Binding-site contacts:
Ligand atom O2B contacts residue VAL464 of chain 1.F at 3.5 Å (h-bond).
Ligand atom O3G contacts residue ARG542 of chain 1.B at 3.0 Å (salt-bridge).
Ligand atom PB contacts residue MG1 of chain 1.HA at 3.4 Å.
Ligand atom N1 contacts residue LEU612 of chain 1.F at 3.2 Å.
Ligand atom N7 contacts residue ALA465 of chain 1.F at 3.3 Å.
Ligand atom C8 contacts residue ALA465 of chain 1.F at 3.5 Å (hydrophobic).
Ligand atom C8 contacts residue ALA699 of chain 1.B at 3.4 Å (hydrophobic).
Ligand atom N6 contacts residue TYR423 of chain 1.F at 3.1 Å (h-bond).
Ligand atom PB contacts residue VAL464 of chain 1.F at 3.2 Å.
Ligand atom O1A contacts residue SER467 of chain 1.F at 3.4 Å (h-bond).
Ligand atom N1 contacts residue TYR423 of chain 1.F at 3.2 Å (h-bond).
Ligand atom N6 contacts residue ILE422 of chain 1.F at 3.5 Å.
Ligand atom O1A contacts residue ALA465 of chain 1.F at 3.2 Å.
Ligand atom O2B contacts residue SER467 of chain 1.F at 3.3 Å (h-bond).
Ligand atom S1G contacts residue ASN568 of chain 1.F at 3.0 Å (h-bond).
Ligand atom O3G contacts residue MG1 of chain 1.HA at 3.2 Å.
Ligand atom O2A contacts residue ARG700 of chain 1.B at 3.0 Å (salt-bridge).
Ligand atom O1B contacts residue PRO462 of chain 1.F at 3.4 Å.
Ligand atom O1B contacts residue ASP461 of chain 1.F at 3.1 Å (salt-bridge).
Ligand atom PG contacts residue MG1 of chain 1.HA at 3.5 Å.
Ligand atom C5 contacts residue ALA465 of chain 1.F at 3.5 Å (hydrophobic).
Ligand atom PA contacts residue VAL464 of chain 1.F at 3.4 Å.
Ligand atom S1G contacts residue LYS466 of chain 1.F at 3.3 Å (salt-bridge).
Ligand atom O1A contacts residue LYS466 of chain 1.F at 3.5 Å (salt-bridge).
Ligand atom PB contacts residue GLY463 of chain 1.F at 3.5 Å.
Ligand atom C5' contacts residue GLN468 of chain 1.F at 3.5 Å.
Ligand atom O1B contacts residue LYS466 of chain 1.F at 3.1 Å (salt-bridge).
Ligand atom O1B contacts residue VAL464 of chain 1.F at 2.9 Å (h-bond).
Ligand atom N1 contacts residue ILE422 of chain 1.F at 3.4 Å.
Ligand atom O2B contacts residue MG1 of chain 1.HA at 2.1 Å.
Ligand atom C2 contacts residue GLU421 of chain 1.F at 3.3 Å.
Ligand atom S1G contacts residue MG1 of chain 1.HA at 3.2 Å.
Ligand atom C2 contacts residue LEU612 of chain 1.F at 3.5 Å (hydrophobic).
Ligand atom O2A contacts residue MG1 of chain 1.HA at 3.3 Å.
Ligand atom O3A contacts residue VAL464 of chain 1.F at 2.9 Å (h-bond).
Ligand atom O1A contacts residue VAL464 of chain 1.F at 2.8 Å (h-bond).
Ligand atom O3A contacts residue GLY463 of chain 1.F at 3.5 Å.
Ligand atom C6 contacts residue LEU612 of chain 1.F at 3.5 Å (hydrophobic).
Ligand atom O3' contacts residue GLU703 of chain 1.B at 3.5 Å.
Ligand atom O1B contacts residue GLY463 of chain 1.F at 2.8 Å (h-bond).

The protein below binds the small molecule below.
Small molecule (SMILES): Nc1ncnc2c1ncn2[C@@H]1O[C@H](COP(=O)(O)OP(=O)(O)OP(O)(O)=S)[C@@H](O)[C@H]1O

Sequence of chain 1.F:
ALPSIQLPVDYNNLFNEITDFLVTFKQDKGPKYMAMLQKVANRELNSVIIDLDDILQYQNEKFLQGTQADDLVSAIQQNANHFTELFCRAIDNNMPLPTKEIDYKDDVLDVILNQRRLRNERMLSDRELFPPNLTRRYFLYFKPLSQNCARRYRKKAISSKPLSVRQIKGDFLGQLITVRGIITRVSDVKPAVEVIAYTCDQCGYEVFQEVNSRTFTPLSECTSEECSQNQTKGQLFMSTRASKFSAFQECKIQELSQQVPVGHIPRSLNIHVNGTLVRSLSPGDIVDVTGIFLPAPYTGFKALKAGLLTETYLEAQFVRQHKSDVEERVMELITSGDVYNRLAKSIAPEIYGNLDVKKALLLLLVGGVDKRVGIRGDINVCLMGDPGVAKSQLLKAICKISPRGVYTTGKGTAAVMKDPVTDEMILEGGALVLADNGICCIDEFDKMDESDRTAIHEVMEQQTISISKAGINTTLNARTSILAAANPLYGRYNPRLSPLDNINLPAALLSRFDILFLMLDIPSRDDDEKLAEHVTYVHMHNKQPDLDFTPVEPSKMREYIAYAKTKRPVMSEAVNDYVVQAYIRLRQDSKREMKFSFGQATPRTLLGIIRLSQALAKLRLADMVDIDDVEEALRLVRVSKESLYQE

Sequence of chain 1.B:
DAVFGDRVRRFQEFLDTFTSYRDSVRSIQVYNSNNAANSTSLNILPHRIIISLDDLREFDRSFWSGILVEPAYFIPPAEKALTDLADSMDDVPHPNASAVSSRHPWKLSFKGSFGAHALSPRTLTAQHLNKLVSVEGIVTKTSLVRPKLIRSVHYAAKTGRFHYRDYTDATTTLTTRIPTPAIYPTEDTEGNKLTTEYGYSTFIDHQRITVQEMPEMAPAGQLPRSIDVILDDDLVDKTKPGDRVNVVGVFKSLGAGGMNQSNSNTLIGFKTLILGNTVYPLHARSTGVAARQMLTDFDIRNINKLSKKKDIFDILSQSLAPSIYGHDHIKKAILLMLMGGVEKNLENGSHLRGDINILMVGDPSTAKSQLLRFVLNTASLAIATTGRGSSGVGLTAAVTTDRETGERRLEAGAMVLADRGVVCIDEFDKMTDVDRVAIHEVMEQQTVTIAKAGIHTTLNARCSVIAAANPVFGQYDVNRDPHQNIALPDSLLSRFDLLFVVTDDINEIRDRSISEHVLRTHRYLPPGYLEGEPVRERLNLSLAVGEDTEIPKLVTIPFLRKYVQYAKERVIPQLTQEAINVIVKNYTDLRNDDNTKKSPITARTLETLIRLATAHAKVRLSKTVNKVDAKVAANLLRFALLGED